Sequence of chain 1.B:
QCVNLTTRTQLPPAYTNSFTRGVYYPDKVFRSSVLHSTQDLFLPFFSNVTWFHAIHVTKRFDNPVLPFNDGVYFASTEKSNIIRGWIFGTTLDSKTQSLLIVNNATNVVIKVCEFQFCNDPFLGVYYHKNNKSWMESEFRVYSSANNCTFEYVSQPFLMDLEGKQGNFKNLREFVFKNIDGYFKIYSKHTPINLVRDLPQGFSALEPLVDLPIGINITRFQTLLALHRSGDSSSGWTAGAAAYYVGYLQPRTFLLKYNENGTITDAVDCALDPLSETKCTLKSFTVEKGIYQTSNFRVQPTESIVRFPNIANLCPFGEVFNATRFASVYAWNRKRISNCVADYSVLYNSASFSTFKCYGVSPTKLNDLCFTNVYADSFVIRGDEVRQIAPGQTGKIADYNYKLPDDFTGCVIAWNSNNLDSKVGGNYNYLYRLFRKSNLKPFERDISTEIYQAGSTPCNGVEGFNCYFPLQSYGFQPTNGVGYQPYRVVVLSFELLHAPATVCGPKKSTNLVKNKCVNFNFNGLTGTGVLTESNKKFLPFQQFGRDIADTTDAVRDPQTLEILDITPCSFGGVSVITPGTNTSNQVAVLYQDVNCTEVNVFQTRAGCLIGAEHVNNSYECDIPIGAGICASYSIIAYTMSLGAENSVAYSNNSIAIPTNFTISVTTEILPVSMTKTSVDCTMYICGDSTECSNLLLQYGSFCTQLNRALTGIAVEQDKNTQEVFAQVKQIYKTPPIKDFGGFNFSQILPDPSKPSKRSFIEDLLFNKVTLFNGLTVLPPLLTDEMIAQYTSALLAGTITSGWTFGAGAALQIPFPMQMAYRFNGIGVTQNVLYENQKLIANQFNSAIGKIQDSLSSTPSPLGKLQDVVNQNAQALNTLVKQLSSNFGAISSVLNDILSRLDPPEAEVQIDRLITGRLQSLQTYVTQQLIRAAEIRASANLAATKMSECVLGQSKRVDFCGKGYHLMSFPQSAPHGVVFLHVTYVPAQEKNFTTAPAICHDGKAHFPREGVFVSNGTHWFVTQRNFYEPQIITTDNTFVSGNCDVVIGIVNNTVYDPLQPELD

A protein and the small-molecule ligand that binds it are described below.
Small molecule (SMILES): CC(=O)N[C@@H]1[C@@H](O)[C@H](O)[C@@H](CO)O[C@H]1O

Binding-site contacts:
Ligand atom O7 contacts residue ASN234 of chain 1.B at 3.4 Å (h-bond).
Ligand atom C8 contacts residue ASN234 of chain 1.B at 4.3 Å.
Ligand atom C8 contacts residue ILE233 of chain 1.B at 4.1 Å (hydrophobic).
Ligand atom C5 contacts residue ASN234 of chain 1.B at 3.7 Å.
Ligand atom N2 contacts residue ASN234 of chain 1.B at 2.9 Å (h-bond).
Ligand atom C8 contacts residue GLY232 of chain 1.B at 4.1 Å.
Ligand atom C3 contacts residue ASN234 of chain 1.B at 3.8 Å.
Ligand atom C7 contacts residue ASN234 of chain 1.B at 3.3 Å.
Ligand atom C4 contacts residue ASN234 of chain 1.B at 4.2 Å.
Ligand atom C1 contacts residue ASN234 of chain 1.B at 1.4 Å.
Ligand atom O5 contacts residue ASN234 of chain 1.B at 2.4 Å (h-bond).
Ligand atom C2 contacts residue ASN234 of chain 1.B at 2.5 Å.